The small molecule below binds the protein below.
Small molecule (SMILES): CC1(C)C(=O)N(c2ccc(S(=O)(=O)C(F)(F)F)cc2)C(=O)N1Cc1ccnc2ccccc12

Sequence of chain 1.A:
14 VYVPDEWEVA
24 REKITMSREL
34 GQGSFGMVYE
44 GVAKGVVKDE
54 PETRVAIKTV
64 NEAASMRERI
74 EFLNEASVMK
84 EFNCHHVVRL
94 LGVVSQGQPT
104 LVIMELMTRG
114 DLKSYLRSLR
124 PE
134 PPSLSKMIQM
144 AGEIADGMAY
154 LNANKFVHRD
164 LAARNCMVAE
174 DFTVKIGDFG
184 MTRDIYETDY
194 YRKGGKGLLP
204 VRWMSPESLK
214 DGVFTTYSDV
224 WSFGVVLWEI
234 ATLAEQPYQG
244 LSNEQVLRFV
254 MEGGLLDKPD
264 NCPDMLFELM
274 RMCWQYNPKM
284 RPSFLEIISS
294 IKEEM

Binding-site contacts:
Ligand atom C30 contacts residue LEU33 of chain 1.A at 3.6 Å (hydrophobic).
Ligand atom O7 contacts residue GLY180 of chain 1.A at 3.5 Å.
Ligand atom N4 contacts residue MET107 of chain 1.A at 3.5 Å (h-bond).
Ligand atom N2 contacts residue ASP181 of chain 1.A at 3.6 Å (salt-bridge).
Ligand atom F16 contacts residue HIS161 of chain 1.A at 3.6 Å.
Ligand atom C8 contacts residue MET107 of chain 1.A at 3.7 Å (hydrophobic).
Ligand atom O6 contacts residue LYS61 of chain 1.A at 3.2 Å.
Ligand atom C10 contacts residue GLY180 of chain 1.A at 3.7 Å.
Ligand atom C5 contacts residue ASP181 of chain 1.A at 3.3 Å.
Ligand atom C32 contacts residue PHE182 of chain 1.A at 3.6 Å (hydrophobic).
Ligand atom C12 contacts residue MET82 of chain 1.A at 3.3 Å (hydrophobic).
Ligand atom C32 contacts residue MET170 of chain 1.A at 3.4 Å (hydrophobic).
Ligand atom O19 contacts residue VAL90 of chain 1.A at 3.3 Å.
Ligand atom N25 contacts residue LEU109 of chain 1.A at 3.6 Å.
Ligand atom C30 contacts residue GLY113 of chain 1.A at 3.6 Å.
Ligand atom O7 contacts residue ASP181 of chain 1.A at 3.1 Å (salt-bridge).
Ligand atom F18 contacts residue LEU154 of chain 1.A at 3.3 Å.
Ligand atom F18 contacts residue PHE159 of chain 1.A at 3.1 Å.
Ligand atom C31 contacts residue MET170 of chain 1.A at 3.6 Å (hydrophobic).
Ligand atom C27 contacts residue MET170 of chain 1.A at 3.4 Å (hydrophobic).
Ligand atom C29 contacts residue LEU109 of chain 1.A at 3.6 Å (hydrophobic).
Ligand atom C5 contacts residue MET107 of chain 1.A at 3.4 Å (hydrophobic).
Ligand atom C8 contacts residue ASP181 of chain 1.A at 3.2 Å.
Ligand atom C24 contacts residue MET110 of chain 1.A at 3.5 Å (hydrophobic).
Ligand atom F17 contacts residue ILE179 of chain 1.A at 3.5 Å.
Ligand atom O20 contacts residue PHE159 of chain 1.A at 3.6 Å.
Ligand atom O6 contacts residue MET107 of chain 1.A at 2.8 Å.
Ligand atom C9 contacts residue ASP181 of chain 1.A at 3.6 Å.
Ligand atom C11 contacts residue MET82 of chain 1.A at 3.6 Å (hydrophobic).
Ligand atom C28 contacts residue MET170 of chain 1.A at 3.5 Å (hydrophobic).
Ligand atom N25 contacts residue MET110 of chain 1.A at 3.1 Å (h-bond).
Ligand atom C13 contacts residue ASP181 of chain 1.A at 3.1 Å.
Ligand atom C33 contacts residue ASP181 of chain 1.A at 3.6 Å.
Ligand atom C29 contacts residue MET110 of chain 1.A at 3.1 Å (hydrophobic).
Ligand atom C33 contacts residue PHE182 of chain 1.A at 3.7 Å (hydrophobic).
Ligand atom N4 contacts residue ASP181 of chain 1.A at 2.9 Å (salt-bridge).
Ligand atom O19 contacts residue PHE85 of chain 1.A at 3.7 Å.
Ligand atom C3 contacts residue ASP181 of chain 1.A at 3.1 Å.
Ligand atom C24 contacts residue GLU108 of chain 1.A at 3.3 Å.
Ligand atom C9 contacts residue GLY180 of chain 1.A at 3.6 Å.